The small molecule below binds the protein below.
Small molecule (SMILES): CC(=O)N[C@H]1[C@H](O[C@H]2[C@H](O)[C@@H](NC(C)=O)CO[C@@H]2CO)O[C@H](CO[C@H]2O[C@H](CO)[C@@H](O)[C@H](O)[C@@H]2O)[C@@H](O[C@H]2O[C@H](CO)[C@@H](O)[C@H](O)[C@@H]2O)[C@@H]1O[C@@H]1O[C@H](CS(=O)(=O)O)[C@@H](O[C@@H]2O[C@H](CO)[C@@H](O)[C@H](O)[C@H]2O)[C@H](O)[C@H]1O

Sequence of chain 1.G:
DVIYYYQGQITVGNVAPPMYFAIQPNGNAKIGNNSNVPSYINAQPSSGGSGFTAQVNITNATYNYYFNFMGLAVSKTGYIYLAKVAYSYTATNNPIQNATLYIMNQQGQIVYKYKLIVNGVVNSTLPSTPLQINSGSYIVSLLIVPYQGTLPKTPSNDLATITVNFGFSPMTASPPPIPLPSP

Binding-site contacts:
Ligand atom O6 contacts residue LEU174 of chain 1.G at 2.8 Å (h-bond).
Ligand atom C7 contacts residue PRO40 of chain 1.H at 4.4 Å (hydrophobic).
Ligand atom C8 contacts residue LEU174 of chain 1.G at 3.8 Å (hydrophobic).
Ligand atom C5 contacts residue ASN83 of chain 1.G at 3.7 Å.
Ligand atom N2 contacts residue GLY71 of chain 1.H at 3.9 Å.
Ligand atom O4 contacts residue LEU174 of chain 1.G at 4.0 Å.
Ligand atom O6 contacts residue THR173 of chain 1.G at 4.3 Å.
Ligand atom C7 contacts residue GLY71 of chain 1.H at 4.1 Å.
Ligand atom C8 contacts residue PRO40 of chain 1.H at 3.7 Å (hydrophobic).
Ligand atom C8 contacts residue PRO175 of chain 1.G at 4.3 Å (hydrophobic).
Ligand atom C8 contacts residue THR173 of chain 1.G at 4.3 Å.
Ligand atom C6 contacts residue THR173 of chain 1.G at 4.3 Å.
Ligand atom C7 contacts residue LEU174 of chain 1.G at 4.1 Å (hydrophobic).
Ligand atom C7 contacts residue LYS176 of chain 1.G at 4.3 Å.
Ligand atom C4 contacts residue LEU174 of chain 1.G at 4.3 Å (hydrophobic).
Ligand atom N2 contacts residue LEU174 of chain 1.G at 4.4 Å.
Ligand atom N2 contacts residue PRO40 of chain 1.H at 4.2 Å.
Ligand atom O4 contacts residue LYS176 of chain 1.G at 4.1 Å.
Ligand atom C4 contacts residue ASN83 of chain 1.G at 4.3 Å.
Ligand atom C5 contacts residue LEU174 of chain 1.G at 3.3 Å (hydrophobic).
Ligand atom C8 contacts residue TYR43 of chain 1.H at 3.9 Å (hydrophobic).
Ligand atom C6 contacts residue GLY172 of chain 1.G at 3.7 Å.
Ligand atom O5 contacts residue ASN83 of chain 1.G at 2.5 Å (h-bond).
Ligand atom C6 contacts residue LEU174 of chain 1.G at 3.2 Å (hydrophobic).
Ligand atom O5 contacts residue LEU174 of chain 1.G at 4.2 Å.
Ligand atom O7 contacts residue LYS176 of chain 1.G at 3.8 Å.
Ligand atom C3 contacts residue ASN83 of chain 1.G at 3.7 Å.
Ligand atom C7 contacts residue ASN83 of chain 1.G at 3.8 Å.
Ligand atom O6 contacts residue GLY172 of chain 1.G at 3.6 Å (h-bond).
Ligand atom C2 contacts residue ASN83 of chain 1.G at 2.4 Å.
Ligand atom N2 contacts residue ASN83 of chain 1.G at 2.6 Å (h-bond).
Ligand atom C1 contacts residue ASN83 of chain 1.G at 1.4 Å.
Ligand atom C6 contacts residue LYS176 of chain 1.G at 4.2 Å.
Ligand atom C2 contacts residue GLY71 of chain 1.H at 3.9 Å.
Ligand atom O7 contacts residue PRO175 of chain 1.G at 4.4 Å.
Ligand atom O5 contacts residue GLY71 of chain 1.H at 3.7 Å.
Ligand atom C8 contacts residue GLY172 of chain 1.G at 4.2 Å.
Ligand atom O7 contacts residue GLY71 of chain 1.H at 4.3 Å.
Ligand atom C1 contacts residue GLY71 of chain 1.H at 3.8 Å.
Ligand atom O6 contacts residue LYS176 of chain 1.G at 3.1 Å (salt-bridge).

Sequence of chain 1.H:
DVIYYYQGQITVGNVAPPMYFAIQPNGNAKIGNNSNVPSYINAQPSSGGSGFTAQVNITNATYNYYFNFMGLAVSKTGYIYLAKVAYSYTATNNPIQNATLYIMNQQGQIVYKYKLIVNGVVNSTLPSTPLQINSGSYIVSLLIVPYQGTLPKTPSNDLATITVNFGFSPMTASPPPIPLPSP